This protein binds this small molecule.
Small molecule (SMILES): CC(C)O[PH](=O)OC(C)C

Binding-site contacts:
Ligand atom O3P contacts residue ASN206 of chain 20.A at 3.1 Å (h-bond).
Ligand atom P contacts residue GLY208 of chain 20.A at 3.8 Å.
Ligand atom C1' contacts residue ILE228 of chain 20.A at 4.0 Å (hydrophobic).
Ligand atom C1 contacts residue GLY208 of chain 20.A at 4.2 Å.
Ligand atom P contacts residue ASN206 of chain 20.A at 3.9 Å.
Ligand atom C3 contacts residue LEU87 of chain 20.A at 3.2 Å (hydrophobic).
Ligand atom C1 contacts residue HIS105 of chain 20.A at 3.9 Å.
Ligand atom O2P contacts residue SER210 of chain 20.A at 2.4 Å (h-bond).
Ligand atom C2' contacts residue HIS105 of chain 20.A at 3.9 Å.
Ligand atom O1P contacts residue SER210 of chain 20.A at 2.7 Å (h-bond).
Ligand atom C3 contacts residue VAL106 of chain 20.A at 4.3 Å (hydrophobic).
Ligand atom C1' contacts residue ALA227 of chain 20.A at 3.5 Å (hydrophobic).
Ligand atom O3P contacts residue ASN209 of chain 20.A at 3.1 Å (h-bond).
Ligand atom O2P contacts residue ARG207 of chain 20.A at 4.3 Å.
Ligand atom O3P contacts residue ARG207 of chain 20.A at 3.5 Å.
Ligand atom O1P contacts residue HIS105 of chain 20.A at 4.1 Å.
Ligand atom P contacts residue HIS105 of chain 20.A at 4.0 Å.
Ligand atom P contacts residue ARG207 of chain 20.A at 4.0 Å.
Ligand atom C3 contacts residue GLY208 of chain 20.A at 3.7 Å.
Ligand atom C3' contacts residue ASN206 of chain 20.A at 4.3 Å.
Ligand atom C2' contacts residue SER210 of chain 20.A at 3.2 Å.
Ligand atom C1 contacts residue ARG207 of chain 20.A at 4.1 Å.
Ligand atom O2P contacts residue ASN206 of chain 20.A at 3.5 Å (h-bond).
Ligand atom C3' contacts residue ILE228 of chain 20.A at 3.3 Å (hydrophobic).
Ligand atom C2 contacts residue HIS105 of chain 20.A at 3.0 Å.
Ligand atom O1P contacts residue GLY208 of chain 20.A at 3.9 Å.
Ligand atom O1P contacts residue ARG207 of chain 20.A at 3.5 Å.
Ligand atom C2' contacts residue ALA227 of chain 20.A at 3.9 Å (hydrophobic).
Ligand atom C3' contacts residue ALA227 of chain 20.A at 3.7 Å (hydrophobic).
Ligand atom C3 contacts residue SER210 of chain 20.A at 3.5 Å.
Ligand atom C1' contacts residue SER210 of chain 20.A at 3.1 Å.
Ligand atom O3P contacts residue GLY208 of chain 20.A at 2.6 Å (h-bond).
Ligand atom P contacts residue SER210 of chain 20.A at 1.4 Å.
Ligand atom C2' contacts residue THR226 of chain 20.A at 3.4 Å.
Ligand atom C2 contacts residue SER210 of chain 20.A at 3.8 Å.
Ligand atom O2P contacts residue THR226 of chain 20.A at 3.3 Å (h-bond).
Ligand atom C1 contacts residue SER210 of chain 20.A at 3.3 Å.
Ligand atom O3P contacts residue SER210 of chain 20.A at 2.4 Å (h-bond).
Ligand atom P contacts residue THR226 of chain 20.A at 3.9 Å.
Ligand atom C1' contacts residue THR226 of chain 20.A at 3.1 Å.

Sequence of chain 20.A:
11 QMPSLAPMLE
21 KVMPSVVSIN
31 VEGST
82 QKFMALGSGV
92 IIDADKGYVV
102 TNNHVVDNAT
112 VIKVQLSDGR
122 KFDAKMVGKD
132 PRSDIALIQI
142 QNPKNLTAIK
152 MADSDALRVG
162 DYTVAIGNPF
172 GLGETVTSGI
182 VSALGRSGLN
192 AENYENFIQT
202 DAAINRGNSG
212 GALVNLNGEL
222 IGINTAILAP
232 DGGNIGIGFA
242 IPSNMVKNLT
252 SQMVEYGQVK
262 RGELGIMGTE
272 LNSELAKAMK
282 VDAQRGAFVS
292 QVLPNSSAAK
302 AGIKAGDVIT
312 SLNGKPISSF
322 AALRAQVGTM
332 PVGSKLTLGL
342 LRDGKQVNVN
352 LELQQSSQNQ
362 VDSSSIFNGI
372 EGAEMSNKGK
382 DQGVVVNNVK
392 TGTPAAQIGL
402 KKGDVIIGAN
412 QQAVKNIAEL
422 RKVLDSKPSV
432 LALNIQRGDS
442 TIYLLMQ